Sequence of chain 21.A:
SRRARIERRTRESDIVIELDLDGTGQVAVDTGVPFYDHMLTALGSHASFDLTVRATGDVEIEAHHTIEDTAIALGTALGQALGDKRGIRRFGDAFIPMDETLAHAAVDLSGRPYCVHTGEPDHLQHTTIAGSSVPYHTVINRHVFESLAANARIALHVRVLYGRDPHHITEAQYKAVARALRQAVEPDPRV

Sequence of chain 15.A:
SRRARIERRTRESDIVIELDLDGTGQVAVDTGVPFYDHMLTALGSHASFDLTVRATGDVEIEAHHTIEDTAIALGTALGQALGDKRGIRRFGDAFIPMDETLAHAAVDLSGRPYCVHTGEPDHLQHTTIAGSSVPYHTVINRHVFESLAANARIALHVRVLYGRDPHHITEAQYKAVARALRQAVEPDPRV

Sequence of chain 2.A:
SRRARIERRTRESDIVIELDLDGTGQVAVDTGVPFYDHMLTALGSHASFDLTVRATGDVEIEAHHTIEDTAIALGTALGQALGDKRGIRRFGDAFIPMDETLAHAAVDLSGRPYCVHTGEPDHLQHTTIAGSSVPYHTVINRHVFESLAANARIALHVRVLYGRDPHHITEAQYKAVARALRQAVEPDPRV

Binding-site contacts:
Ligand atom C4 contacts residue MET113 of chain 15.A at 3.6 Å (hydrophobic).
Ligand atom OP1 contacts residue LYS190 of chain 15.A at 3.7 Å.
Ligand atom N2 contacts residue GLU186 of chain 15.A at 3.1 Å (salt-bridge).
Ligand atom C4 contacts residue MN1 of chain 15.D at 2.8 Å.
Ligand atom N1 contacts residue MN1 of chain 2.C at 2.2 Å.
Ligand atom C5 contacts residue GLU83 of chain 2.A at 3.4 Å.
Ligand atom N2 contacts residue MN1 of chain 15.D at 2.1 Å.
Ligand atom OP5 contacts residue ARG105 of chain 21.A at 3.1 Å (salt-bridge).
Ligand atom O3 contacts residue GLU186 of chain 15.A at 2.7 Å (salt-bridge).
Ligand atom O3 contacts residue HIS53 of chain 15.A at 3.4 Å (h-bond).
Ligand atom C3 contacts residue MN1 of chain 15.D at 3.0 Å.
Ligand atom N1 contacts residue HIS183 of chain 15.A at 3.3 Å (h-bond).
Ligand atom C6 contacts residue MN1 of chain 15.D at 3.4 Å.
Ligand atom OP6 contacts residue LYS190 of chain 15.A at 3.4 Å (salt-bridge).
Ligand atom OP6 contacts residue ARG105 of chain 21.A at 3.3 Å (salt-bridge).
Ligand atom N2 contacts residue HIS80 of chain 2.A at 2.9 Å (h-bond).
Ligand atom C6 contacts residue HIS182 of chain 15.A at 3.6 Å.
Ligand atom C3 contacts residue GLU27 of chain 2.A at 3.6 Å.
Ligand atom O3 contacts residue MN1 of chain 15.D at 2.5 Å.
Ligand atom C1 contacts residue GLU27 of chain 2.A at 3.1 Å.
Ligand atom C6 contacts residue MN1 of chain 2.C at 3.0 Å.
Ligand atom N1 contacts residue MET113 of chain 15.A at 3.5 Å.
Ligand atom N1 contacts residue GLU83 of chain 2.A at 3.1 Å (salt-bridge).
Ligand atom C6 contacts residue HIS79 of chain 2.A at 3.0 Å.
Ligand atom N2 contacts residue HIS182 of chain 15.A at 3.2 Å (h-bond).
Ligand atom N2 contacts residue MET113 of chain 15.A at 3.6 Å.
Ligand atom OP5 contacts residue LYS190 of chain 15.A at 2.8 Å (salt-bridge).
Ligand atom C4 contacts residue HIS80 of chain 2.A at 3.2 Å.
Ligand atom OP6 contacts residue ARG127 of chain 21.A at 3.1 Å (salt-bridge).
Ligand atom C3 contacts residue HIS80 of chain 2.A at 3.2 Å.
Ligand atom C6 contacts residue MET113 of chain 15.A at 3.5 Å (hydrophobic).
Ligand atom C2 contacts residue GLU27 of chain 2.A at 3.5 Å.
Ligand atom P contacts residue ARG105 of chain 21.A at 3.6 Å.
Ligand atom P contacts residue LYS190 of chain 15.A at 3.5 Å.
Ligand atom C6 contacts residue HIS183 of chain 15.A at 3.5 Å.
Ligand atom C5 contacts residue MN1 of chain 2.C at 3.3 Å.
Ligand atom O2 contacts residue GLU27 of chain 2.A at 3.1 Å (salt-bridge).
Ligand atom O3 contacts residue HIS80 of chain 2.A at 3.3 Å (h-bond).
Ligand atom N1 contacts residue HIS79 of chain 2.A at 3.2 Å (h-bond).
Ligand atom C5 contacts residue MET113 of chain 15.A at 3.5 Å (hydrophobic).

This protein binds this small molecule.
Small molecule (SMILES): O=P(O)(O)OC[C@@H](O)[C@@H](O)c1cnc[nH]1